Sequence of chain 1.R:
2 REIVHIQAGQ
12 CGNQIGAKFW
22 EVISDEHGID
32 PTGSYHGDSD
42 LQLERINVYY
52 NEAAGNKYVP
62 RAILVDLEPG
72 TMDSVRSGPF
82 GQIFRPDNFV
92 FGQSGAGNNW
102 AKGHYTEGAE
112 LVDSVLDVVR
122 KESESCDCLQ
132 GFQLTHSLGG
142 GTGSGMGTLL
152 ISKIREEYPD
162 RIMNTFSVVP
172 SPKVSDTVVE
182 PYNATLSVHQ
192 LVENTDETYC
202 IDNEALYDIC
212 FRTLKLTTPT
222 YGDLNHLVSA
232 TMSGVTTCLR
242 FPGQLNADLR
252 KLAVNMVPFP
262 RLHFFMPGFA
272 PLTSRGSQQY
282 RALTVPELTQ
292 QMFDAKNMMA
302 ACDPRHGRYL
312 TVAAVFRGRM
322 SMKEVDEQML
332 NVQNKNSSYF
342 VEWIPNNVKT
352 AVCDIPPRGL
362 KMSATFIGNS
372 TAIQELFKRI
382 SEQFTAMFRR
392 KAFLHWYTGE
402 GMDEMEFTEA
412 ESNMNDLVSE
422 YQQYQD

Binding-site contacts:
Ligand atom O2A contacts residue GLN11 of chain 1.R at 3.1 Å.
Ligand atom O2B contacts residue MG1 of chain 1.BB at 2.4 Å.
Ligand atom O3B contacts residue MG1 of chain 1.BB at 3.8 Å.
Ligand atom O3B contacts residue THR143 of chain 1.R at 3.1 Å (h-bond).
Ligand atom C6 contacts residue GLN15 of chain 1.R at 3.6 Å.
Ligand atom O6 contacts residue ASN226 of chain 1.R at 3.1 Å (h-bond).
Ligand atom O1G contacts residue THR143 of chain 1.R at 3.4 Å.
Ligand atom PG contacts residue MG1 of chain 1.BB at 3.5 Å.
Ligand atom N2 contacts residue ASN226 of chain 1.R at 2.9 Å (h-bond).
Ligand atom O4' contacts residue SER138 of chain 1.R at 3.3 Å (h-bond).
Ligand atom O6 contacts residue TYR222 of chain 1.R at 3.8 Å.
Ligand atom N2 contacts residue ASN204 of chain 1.R at 2.6 Å (h-bond).
Ligand atom N1 contacts residue ASN226 of chain 1.R at 2.7 Å (h-bond).
Ligand atom N1 contacts residue TYR222 of chain 1.R at 3.2 Å.
Ligand atom C2 contacts residue TYR222 of chain 1.R at 3.6 Å (hydrophobic).
Ligand atom C2 contacts residue ASN204 of chain 1.R at 3.4 Å.
Ligand atom O3G contacts residue GLY142 of chain 1.R at 3.0 Å (h-bond).
Ligand atom O1B contacts residue GLY10 of chain 1.R at 3.2 Å.
Ligand atom C6 contacts residue ASN226 of chain 1.R at 3.3 Å.
Ligand atom N3 contacts residue VAL169 of chain 1.R at 3.8 Å.
Ligand atom N3 contacts residue ASN204 of chain 1.R at 3.0 Å (h-bond).
Ligand atom O1A contacts residue GLN11 of chain 1.R at 3.5 Å (h-bond).
Ligand atom O1B contacts residue GLY144 of chain 1.R at 2.7 Å (h-bond).
Ligand atom C6 contacts residue TYR222 of chain 1.R at 3.7 Å (hydrophobic).
Ligand atom PG contacts residue GLY142 of chain 1.R at 3.9 Å.
Ligand atom PB contacts residue GLY10 of chain 1.R at 3.9 Å.
Ligand atom O2G contacts residue MG1 of chain 1.BB at 2.5 Å.
Ligand atom O3B contacts residue GLY142 of chain 1.R at 3.5 Å (h-bond).
Ligand atom O1A contacts residue CYS12 of chain 1.R at 3.3 Å (h-bond).
Ligand atom PB contacts residue THR143 of chain 1.R at 3.3 Å.
Ligand atom O1G contacts residue ALA97 of chain 1.R at 3.0 Å (h-bond).
Ligand atom PB contacts residue MG1 of chain 1.BB at 3.7 Å.
Ligand atom O6 contacts residue GLN15 of chain 1.R at 2.5 Å (h-bond).
Ligand atom O2B contacts residue GLN11 of chain 1.R at 3.2 Å (h-bond).
Ligand atom O3' contacts residue GLU181 of chain 1.R at 3.3 Å (salt-bridge).
Ligand atom O2B contacts residue GLY10 of chain 1.R at 3.7 Å.
Ligand atom C2 contacts residue ASN226 of chain 1.R at 3.6 Å.
Ligand atom O1B contacts residue THR143 of chain 1.R at 2.7 Å (h-bond).
Ligand atom C4' contacts residue SER138 of chain 1.R at 3.2 Å.
Ligand atom O3G contacts residue ASN99 of chain 1.R at 2.9 Å (h-bond).

A protein and the small-molecule ligand that binds it are described below.
Small molecule (SMILES): Nc1nc2c(ncn2[C@@H]2O[C@H](CO[P](=O)(O)C[P](=O)(O)OP(=O)(O)O)[C@@H](O)[C@H]2O)c(=O)[nH]1